This small molecule binds to this protein.
Small molecule (SMILES): Cc1cn([C@H]2C=C[C@@H](CO[P](=O)(O)O[P](=O)(O)OP(=O)(O)O)O2)c(=O)[nH]c1=O

Binding-site contacts:
Ligand atom C3' contacts residue ALA116 of chain 1.E at 3.9 Å (hydrophobic).
Ligand atom PA contacts residue MG1 of chain 1.T at 3.5 Å.
Ligand atom O1B contacts residue GLN153 of chain 1.E at 3.3 Å (h-bond).
Ligand atom O7' contacts residue LYS67 of chain 1.E at 3.6 Å.
Ligand atom PB contacts residue MG1 of chain 1.T at 3.3 Å.
Ligand atom N1 contacts residue ARG74 of chain 1.E at 3.8 Å.
Ligand atom O2B contacts residue MG1 of chain 1.T at 2.2 Å.
Ligand atom O1A contacts residue MG1 of chain 1.T at 2.3 Å.
Ligand atom C4' contacts residue ALA116 of chain 1.E at 3.9 Å (hydrophobic).
Ligand atom C5 contacts residue ARG74 of chain 1.E at 3.4 Å.
Ligand atom C5' contacts residue ASP187 of chain 1.E at 3.4 Å.
Ligand atom C1' contacts residue TYR117 of chain 1.E at 3.6 Å (hydrophobic).
Ligand atom O2C contacts residue VAL113 of chain 1.E at 3.4 Å (h-bond).
Ligand atom PC contacts residue MG1 of chain 1.T at 3.5 Å.
Ligand atom C5A contacts residue ARG74 of chain 1.E at 3.4 Å.
Ligand atom O3C contacts residue ASP115 of chain 1.E at 3.4 Å (salt-bridge).
Ligand atom O6' contacts residue ARG74 of chain 1.E at 3.2 Å (salt-bridge).
Ligand atom O2B contacts residue VAL113 of chain 1.E at 3.1 Å (h-bond).
Ligand atom O2B contacts residue ASP187 of chain 1.E at 3.4 Å (salt-bridge).
Ligand atom PC contacts residue ASP115 of chain 1.E at 3.8 Å.
Ligand atom C2' contacts residue GLN153 of chain 1.E at 3.6 Å.
Ligand atom O2B contacts residue ALA116 of chain 1.E at 3.4 Å (h-bond).
Ligand atom O2C contacts residue GLY114 of chain 1.E at 3.5 Å.
Ligand atom O1A contacts residue ASP112 of chain 1.E at 3.2 Å (salt-bridge).
Ligand atom O7' contacts residue MG1 of chain 1.T at 3.8 Å.
Ligand atom O6' contacts residue MG1 of chain 1.T at 3.7 Å.
Ligand atom C6 contacts residue ARG74 of chain 1.E at 3.4 Å.
Ligand atom O2C contacts residue ASP112 of chain 1.E at 3.5 Å (salt-bridge).
Ligand atom C2' contacts residue TYR117 of chain 1.E at 3.5 Å (hydrophobic).
Ligand atom O7' contacts residue ASP115 of chain 1.E at 3.4 Å (salt-bridge).
Ligand atom PA contacts residue ARG74 of chain 1.E at 3.7 Å.
Ligand atom O3C contacts residue GLY114 of chain 1.E at 3.5 Å.
Ligand atom O2B contacts residue ASP115 of chain 1.E at 3.6 Å (salt-bridge).
Ligand atom O1A contacts residue ASP187 of chain 1.E at 2.5 Å (salt-bridge).
Ligand atom O1C contacts residue LYS67 of chain 1.E at 3.0 Å (salt-bridge).
Ligand atom O4' contacts residue MET186 of chain 1.E at 3.8 Å.
Ligand atom O5' contacts residue ARG74 of chain 1.E at 3.5 Å (salt-bridge).
Ligand atom O2C contacts residue MG1 of chain 1.T at 2.2 Å.
Ligand atom PC contacts residue LYS67 of chain 1.E at 3.8 Å.
Ligand atom O2A contacts residue ARG74 of chain 1.E at 3.4 Å (salt-bridge).

Sequence of chain 1.E:
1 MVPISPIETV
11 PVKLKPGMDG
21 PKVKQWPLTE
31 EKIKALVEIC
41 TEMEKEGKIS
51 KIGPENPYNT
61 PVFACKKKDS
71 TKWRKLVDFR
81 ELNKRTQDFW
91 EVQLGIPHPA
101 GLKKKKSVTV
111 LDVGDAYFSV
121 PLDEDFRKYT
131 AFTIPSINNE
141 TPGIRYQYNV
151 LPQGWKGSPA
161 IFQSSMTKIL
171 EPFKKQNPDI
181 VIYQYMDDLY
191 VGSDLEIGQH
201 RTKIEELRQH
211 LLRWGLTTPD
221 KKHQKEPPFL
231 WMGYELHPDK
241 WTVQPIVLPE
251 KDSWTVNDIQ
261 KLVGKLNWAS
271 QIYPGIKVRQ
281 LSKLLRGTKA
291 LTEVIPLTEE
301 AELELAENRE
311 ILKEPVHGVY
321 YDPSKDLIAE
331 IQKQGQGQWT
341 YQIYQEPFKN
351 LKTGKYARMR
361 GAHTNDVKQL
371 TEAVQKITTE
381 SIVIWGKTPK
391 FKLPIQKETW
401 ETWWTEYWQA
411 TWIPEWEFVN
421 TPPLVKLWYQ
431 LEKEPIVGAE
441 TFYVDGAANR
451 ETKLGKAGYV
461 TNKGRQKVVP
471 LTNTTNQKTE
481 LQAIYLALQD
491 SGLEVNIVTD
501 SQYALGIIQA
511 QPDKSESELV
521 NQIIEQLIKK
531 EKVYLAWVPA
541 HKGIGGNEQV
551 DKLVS